Sequence of chain 1.A:
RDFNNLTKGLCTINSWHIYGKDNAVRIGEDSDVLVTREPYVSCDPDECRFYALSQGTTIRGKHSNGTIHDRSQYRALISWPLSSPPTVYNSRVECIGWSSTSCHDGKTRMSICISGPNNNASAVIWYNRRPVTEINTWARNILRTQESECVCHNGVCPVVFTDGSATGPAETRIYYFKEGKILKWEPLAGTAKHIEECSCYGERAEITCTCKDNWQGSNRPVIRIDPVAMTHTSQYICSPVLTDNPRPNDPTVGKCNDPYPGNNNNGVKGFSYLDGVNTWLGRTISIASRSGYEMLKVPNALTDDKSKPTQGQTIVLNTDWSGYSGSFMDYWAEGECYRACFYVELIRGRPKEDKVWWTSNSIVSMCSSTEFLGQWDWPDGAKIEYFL

Binding-site contacts:
Ligand atom O7 contacts residue ASN65 of chain 1.A at 2.9 Å (h-bond).
Ligand atom N2 contacts residue TRP357 of chain 1.A at 3.1 Å (h-bond).
Ligand atom O3 contacts residue TRP357 of chain 1.A at 4.1 Å.
Ligand atom C4 contacts residue ASN65 of chain 1.A at 4.1 Å.
Ligand atom C5 contacts residue TRP357 of chain 1.A at 3.8 Å (hydrophobic).
Ligand atom C3 contacts residue ASN65 of chain 1.A at 3.7 Å.
Ligand atom C5 contacts residue ASN65 of chain 1.A at 3.7 Å.
Ligand atom C7 contacts residue ASN65 of chain 1.A at 3.1 Å.
Ligand atom O5 contacts residue ASN65 of chain 1.A at 2.4 Å (h-bond).
Ligand atom C2 contacts residue ASN65 of chain 1.A at 2.4 Å.
Ligand atom N2 contacts residue ASN65 of chain 1.A at 2.9 Å (h-bond).
Ligand atom C8 contacts residue TRP357 of chain 1.A at 3.3 Å (hydrophobic).
Ligand atom C3 contacts residue TRP357 of chain 1.A at 3.6 Å (hydrophobic).
Ligand atom C1 contacts residue TRP357 of chain 1.A at 3.7 Å (hydrophobic).
Ligand atom C1 contacts residue ASN65 of chain 1.A at 1.5 Å.
Ligand atom C8 contacts residue ASN65 of chain 1.A at 4.4 Å.
Ligand atom O5 contacts residue TRP357 of chain 1.A at 4.2 Å.
Ligand atom O4 contacts residue TRP357 of chain 1.A at 4.2 Å.
Ligand atom C2 contacts residue TRP357 of chain 1.A at 3.9 Å (hydrophobic).
Ligand atom C7 contacts residue TRP357 of chain 1.A at 3.8 Å (hydrophobic).
Ligand atom C4 contacts residue TRP357 of chain 1.A at 4.3 Å (hydrophobic).

The small molecule below binds the protein below.
Small molecule (SMILES): CC(=O)N[C@@H]1[C@@H](O)[C@H](O)[C@@H](CO)O[C@H]1O